Sequence of chain 1.A:
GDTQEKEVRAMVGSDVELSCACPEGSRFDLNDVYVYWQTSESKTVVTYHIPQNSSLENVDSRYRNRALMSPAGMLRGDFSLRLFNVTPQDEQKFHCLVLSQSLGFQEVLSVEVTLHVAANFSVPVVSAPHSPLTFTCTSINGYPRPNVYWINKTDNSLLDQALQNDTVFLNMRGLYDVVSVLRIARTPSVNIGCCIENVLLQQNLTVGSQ

Binding-site contacts:
Ligand atom C2 contacts residue ASN209 of chain 1.A at 2.6 Å.
Ligand atom O5 contacts residue ASN209 of chain 1.A at 2.4 Å (h-bond).
Ligand atom C3 contacts residue ASN209 of chain 1.A at 3.9 Å.
Ligand atom O7 contacts residue ASN209 of chain 1.A at 4.4 Å.
Ligand atom C6 contacts residue GLN207 of chain 1.A at 3.9 Å.
Ligand atom N2 contacts residue ASN209 of chain 1.A at 3.0 Å (h-bond).
Ligand atom O6 contacts residue GLN207 of chain 1.A at 4.0 Å.
Ligand atom C4 contacts residue ASN209 of chain 1.A at 4.3 Å.
Ligand atom C7 contacts residue ASN209 of chain 1.A at 3.5 Å.
Ligand atom C8 contacts residue ASN209 of chain 1.A at 3.6 Å.
Ligand atom O7 contacts residue TYR154 of chain 1.A at 4.0 Å.
Ligand atom C6 contacts residue ASN209 of chain 1.A at 4.2 Å.
Ligand atom N2 contacts residue TYR154 of chain 1.A at 4.4 Å.
Ligand atom C5 contacts residue ASN209 of chain 1.A at 3.7 Å.
Ligand atom N2 contacts residue GLU202 of chain 1.A at 4.2 Å.
Ligand atom C1 contacts residue ASN209 of chain 1.A at 1.4 Å.
Ligand atom O6 contacts residue ASN209 of chain 1.A at 4.4 Å.
Ligand atom C2 contacts residue GLU202 of chain 1.A at 3.9 Å.
Ligand atom O7 contacts residue LEU163 of chain 1.A at 3.8 Å.

The protein below binds the small molecule below.
Small molecule (SMILES): CC(=O)N[C@@H]1[C@@H](O)[C@H](O)[C@@H](CO)O[C@H]1O